Sequence of chain 1.B:
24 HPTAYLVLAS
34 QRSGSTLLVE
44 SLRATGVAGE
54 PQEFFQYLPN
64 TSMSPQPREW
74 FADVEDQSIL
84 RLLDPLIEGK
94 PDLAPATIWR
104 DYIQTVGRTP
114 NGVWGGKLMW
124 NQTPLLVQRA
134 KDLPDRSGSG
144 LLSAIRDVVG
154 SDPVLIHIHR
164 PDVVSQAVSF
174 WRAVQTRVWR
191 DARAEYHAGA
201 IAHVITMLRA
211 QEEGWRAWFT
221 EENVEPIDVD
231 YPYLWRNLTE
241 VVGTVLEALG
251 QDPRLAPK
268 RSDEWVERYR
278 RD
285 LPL

Sequence of chain 1.A:
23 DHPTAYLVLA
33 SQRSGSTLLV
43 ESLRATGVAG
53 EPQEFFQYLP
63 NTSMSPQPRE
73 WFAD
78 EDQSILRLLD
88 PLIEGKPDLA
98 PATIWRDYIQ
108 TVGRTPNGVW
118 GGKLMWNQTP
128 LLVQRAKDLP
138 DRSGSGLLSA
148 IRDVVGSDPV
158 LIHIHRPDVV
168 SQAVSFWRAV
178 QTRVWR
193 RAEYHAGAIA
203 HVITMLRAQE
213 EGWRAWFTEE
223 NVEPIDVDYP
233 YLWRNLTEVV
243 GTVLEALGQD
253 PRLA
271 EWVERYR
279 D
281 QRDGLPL

Binding-site contacts:
Ligand atom O4 contacts residue GLU53 of chain 1.A at 2.9 Å (salt-bridge).
Ligand atom O6 contacts residue PRO68 of chain 1.B at 3.7 Å.
Ligand atom O3 contacts residue GLN34 of chain 1.B at 3.0 Å (h-bond).
Ligand atom C6 contacts residue TRP73 of chain 1.B at 4.0 Å (hydrophobic).
Ligand atom C3 contacts residue GLN34 of chain 1.B at 3.7 Å.
Ligand atom O6 contacts residue GLU53 of chain 1.A at 3.8 Å.
Ligand atom C5 contacts residue SER67 of chain 1.B at 4.0 Å.
Ligand atom C4 contacts residue GLU53 of chain 1.A at 2.9 Å.
Ligand atom C1 contacts residue PRO113 of chain 1.A at 3.9 Å (hydrophobic).
Ligand atom C1 contacts residue TRP182 of chain 1.B at 3.4 Å (hydrophobic).
Ligand atom C6 contacts residue PRO68 of chain 1.B at 3.2 Å (hydrophobic).
Ligand atom C6 contacts residue SER67 of chain 1.B at 3.9 Å.
Ligand atom O4 contacts residue GLN59 of chain 1.B at 2.4 Å (h-bond).
Ligand atom C2 contacts residue GLN34 of chain 1.B at 3.6 Å.
Ligand atom O2 contacts residue PRO113 of chain 1.A at 4.1 Å.
Ligand atom O1 contacts residue GLU56 of chain 1.B at 3.6 Å (salt-bridge).
Ligand atom O1 contacts residue GLN59 of chain 1.B at 4.1 Å.
Ligand atom O6 contacts residue ARG183 of chain 1.B at 3.5 Å.
Ligand atom O3 contacts residue GLN125 of chain 1.B at 3.4 Å (h-bond).
Ligand atom C3 contacts residue GLU53 of chain 1.A at 3.5 Å.
Ligand atom O6 contacts residue GLY49 of chain 1.A at 3.9 Å.
Ligand atom O5 contacts residue TRP182 of chain 1.B at 3.2 Å.
Ligand atom O2 contacts residue GLN34 of chain 1.B at 3.8 Å.
Ligand atom C5 contacts residue GLN59 of chain 1.B at 3.6 Å.
Ligand atom O4 contacts residue PRO68 of chain 1.B at 3.3 Å.
Ligand atom O4 contacts residue SER67 of chain 1.B at 3.8 Å.
Ligand atom O3 contacts residue GLU53 of chain 1.A at 3.0 Å (salt-bridge).
Ligand atom O3 contacts residue GLU56 of chain 1.B at 2.5 Å (salt-bridge).
Ligand atom C2 contacts residue GLN59 of chain 1.B at 3.7 Å.
Ligand atom C3 contacts residue GLU56 of chain 1.B at 3.2 Å.
Ligand atom O2 contacts residue MET122 of chain 1.B at 3.9 Å.
Ligand atom O6 contacts residue TRP182 of chain 1.B at 3.2 Å.
Ligand atom C3 contacts residue GLN59 of chain 1.B at 3.6 Å.
Ligand atom C2 contacts residue GLU56 of chain 1.B at 3.4 Å.
Ligand atom O6 contacts residue TRP73 of chain 1.B at 3.0 Å (h-bond).
Ligand atom O3 contacts residue GLN59 of chain 1.B at 3.1 Å (h-bond).
Ligand atom O2 contacts residue GLU56 of chain 1.B at 2.4 Å (salt-bridge).
Ligand atom C2 contacts residue PRO113 of chain 1.A at 4.0 Å (hydrophobic).
Ligand atom C4 contacts residue GLN59 of chain 1.B at 3.3 Å.
Ligand atom O2 contacts residue GLN59 of chain 1.B at 2.6 Å (h-bond).

A protein and the small-molecule ligand that binds it are described below.
Small molecule (SMILES): OC[C@H]1O[C@H](O[C@H]2O[C@H](CO)[C@@H](O)[C@H](O)[C@H]2O)[C@H](O)[C@@H](O)[C@@H]1O